Sequence of chain 1.F:
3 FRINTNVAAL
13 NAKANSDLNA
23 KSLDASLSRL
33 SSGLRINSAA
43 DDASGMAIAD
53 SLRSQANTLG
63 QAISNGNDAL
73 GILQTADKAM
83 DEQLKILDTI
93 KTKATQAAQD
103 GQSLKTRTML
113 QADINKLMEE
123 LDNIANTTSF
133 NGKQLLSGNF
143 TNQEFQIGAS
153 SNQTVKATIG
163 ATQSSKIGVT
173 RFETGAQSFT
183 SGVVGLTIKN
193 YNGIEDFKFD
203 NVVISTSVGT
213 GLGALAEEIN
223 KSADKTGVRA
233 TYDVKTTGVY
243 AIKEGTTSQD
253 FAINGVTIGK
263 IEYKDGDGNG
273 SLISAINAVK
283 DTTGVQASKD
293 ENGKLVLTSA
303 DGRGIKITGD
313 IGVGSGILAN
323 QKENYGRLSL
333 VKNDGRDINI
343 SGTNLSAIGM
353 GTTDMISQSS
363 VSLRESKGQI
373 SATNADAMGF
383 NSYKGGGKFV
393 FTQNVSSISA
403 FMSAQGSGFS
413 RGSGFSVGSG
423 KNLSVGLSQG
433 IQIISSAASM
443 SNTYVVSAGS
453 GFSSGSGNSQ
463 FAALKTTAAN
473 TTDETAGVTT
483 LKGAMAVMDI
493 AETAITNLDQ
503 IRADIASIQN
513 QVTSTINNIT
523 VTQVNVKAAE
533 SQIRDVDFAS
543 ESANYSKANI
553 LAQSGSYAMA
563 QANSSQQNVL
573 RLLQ

The small molecule below binds the protein below.
Small molecule (SMILES): C[C@H](O)[C@H](N)[C@@H]1O[C@](O)(C(=O)O)C[C@H](O)[C@@H]1N

Binding-site contacts:
Ligand atom C3 contacts residue SER405 of chain 1.F at 1.9 Å.
Ligand atom O6 contacts residue SER405 of chain 1.F at 2.5 Å (h-bond).
Ligand atom C6 contacts residue SER405 of chain 1.F at 3.5 Å.
Ligand atom O1A contacts residue SER405 of chain 1.F at 2.9 Å (h-bond).
Ligand atom C5 contacts residue SER405 of chain 1.F at 4.0 Å.
Ligand atom O4 contacts residue SER405 of chain 1.F at 4.1 Å.
Ligand atom C4 contacts residue ARG413 of chain 1.F at 4.5 Å.
Ligand atom C4 contacts residue SER405 of chain 1.F at 3.4 Å.
Ligand atom C2 contacts residue SER405 of chain 1.F at 1.5 Å.
Ligand atom O1B contacts residue SER405 of chain 1.F at 3.7 Å.
Ligand atom O1A contacts residue ALA406 of chain 1.F at 4.2 Å.
Ligand atom C1 contacts residue SER405 of chain 1.F at 2.6 Å.